Binding-site contacts:
Ligand atom O2' contacts residue LEU486 of chain 1.G at 4.0 Å.
Ligand atom C2 contacts residue ASP487 of chain 1.G at 4.2 Å.
Ligand atom N7 contacts residue LEU486 of chain 1.G at 3.4 Å.
Ligand atom C8 contacts residue LEU486 of chain 1.G at 3.2 Å (hydrophobic).
Ligand atom N3 contacts residue LEU486 of chain 1.G at 4.3 Å.
Ligand atom N9 contacts residue LEU486 of chain 1.G at 3.8 Å.
Ligand atom C6 contacts residue LEU486 of chain 1.G at 4.4 Å (hydrophobic).
Ligand atom N3 contacts residue ASP487 of chain 1.G at 4.1 Å.
Ligand atom C4 contacts residue LEU486 of chain 1.G at 3.9 Å (hydrophobic).
Ligand atom C5' contacts residue ASP487 of chain 1.G at 4.2 Å.
Ligand atom C3' contacts residue ASP487 of chain 1.G at 4.4 Å.
Ligand atom N1 contacts residue LEU486 of chain 1.G at 4.1 Å.
Ligand atom O3' contacts residue PRO124 of chain 1.G at 3.8 Å.
Ligand atom C2 contacts residue LEU486 of chain 1.G at 4.0 Å (hydrophobic).
Ligand atom C4' contacts residue ASP487 of chain 1.G at 4.0 Å.
Ligand atom C2' contacts residue LEU486 of chain 1.G at 4.5 Å (hydrophobic).
Ligand atom C5 contacts residue LEU486 of chain 1.G at 4.0 Å (hydrophobic).
Ligand atom O2' contacts residue GLU121 of chain 1.G at 3.2 Å (salt-bridge).

Sequence of chain 1.G:
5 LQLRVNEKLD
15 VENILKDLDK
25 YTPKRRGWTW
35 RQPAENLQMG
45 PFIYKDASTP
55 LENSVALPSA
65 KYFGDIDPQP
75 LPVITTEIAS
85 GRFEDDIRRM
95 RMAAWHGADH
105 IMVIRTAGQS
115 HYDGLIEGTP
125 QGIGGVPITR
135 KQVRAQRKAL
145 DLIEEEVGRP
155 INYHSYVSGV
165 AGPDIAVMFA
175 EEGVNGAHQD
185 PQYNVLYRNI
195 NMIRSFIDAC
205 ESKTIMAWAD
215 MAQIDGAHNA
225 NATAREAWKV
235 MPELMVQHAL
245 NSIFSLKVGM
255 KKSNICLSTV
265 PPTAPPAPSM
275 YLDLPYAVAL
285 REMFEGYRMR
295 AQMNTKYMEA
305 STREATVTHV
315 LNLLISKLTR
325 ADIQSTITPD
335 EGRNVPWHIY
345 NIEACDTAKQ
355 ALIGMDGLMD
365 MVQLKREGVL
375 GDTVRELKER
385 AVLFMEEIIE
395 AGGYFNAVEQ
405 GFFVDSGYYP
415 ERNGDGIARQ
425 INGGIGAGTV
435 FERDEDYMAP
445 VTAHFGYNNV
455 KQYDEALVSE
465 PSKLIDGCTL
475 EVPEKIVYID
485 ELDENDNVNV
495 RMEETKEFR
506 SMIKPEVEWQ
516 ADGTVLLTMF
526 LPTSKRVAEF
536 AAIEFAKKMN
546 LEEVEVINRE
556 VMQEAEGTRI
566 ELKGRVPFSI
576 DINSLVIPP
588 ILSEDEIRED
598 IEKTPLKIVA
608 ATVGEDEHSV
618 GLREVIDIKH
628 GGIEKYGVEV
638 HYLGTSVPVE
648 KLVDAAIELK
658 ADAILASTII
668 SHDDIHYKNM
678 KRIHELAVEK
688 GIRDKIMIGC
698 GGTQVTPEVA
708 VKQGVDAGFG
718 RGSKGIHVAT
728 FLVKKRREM

The protein below binds the small molecule below.
Small molecule (SMILES): C[C@H]1O[C@@H](n2cnc3c(N)ncnc32)[C@H](O)[C@@H]1O